This protein binds this small molecule.
Small molecule (SMILES): O=C(O)CCCCN(CCc1cc(F)ccc1OCc1ccc(-c2ccc(C(F)(F)F)cc2)cc1)Cc1ccc(C(=O)O)cc1

Binding-site contacts:
Ligand atom CBH contacts residue ARG138 of chain 1.B at 3.5 Å.
Ligand atom CAU contacts residue VAL5 of chain 1.B at 3.7 Å (hydrophobic).
Ligand atom OAD contacts residue MET1 of chain 1.B at 3.5 Å.
Ligand atom CAD contacts residue LEU101 of chain 1.B at 3.6 Å (hydrophobic).
Ligand atom CAB contacts residue PHE97 of chain 1.B at 3.4 Å (hydrophobic).
Ligand atom FAE contacts residue GLY39 of chain 1.B at 3.1 Å.
Ligand atom CBG contacts residue SER136 of chain 1.B at 3.3 Å.
Ligand atom CAG contacts residue TYR83 of chain 1.B at 3.3 Å (hydrophobic).
Ligand atom OAB contacts residue LEU115 of chain 1.B at 3.8 Å.
Ligand atom OAD contacts residue TYR2 of chain 1.B at 3.0 Å (h-bond).
Ligand atom CAJ contacts residue LEU4 of chain 1.B at 3.5 Å (hydrophobic).
Ligand atom OAC contacts residue PRO118 of chain 1.B at 3.6 Å.
Ligand atom FAJ contacts residue TYR2 of chain 1.B at 3.4 Å.
Ligand atom CAW contacts residue MET144 of chain 1.B at 2.9 Å (hydrophobic).
Ligand atom CAS contacts residue VAL5 of chain 1.B at 3.6 Å (hydrophobic).
Ligand atom OAC contacts residue TYR134 of chain 1.B at 2.8 Å (h-bond).
Ligand atom CBG contacts residue ARG138 of chain 1.B at 3.7 Å.
Ligand atom FAA contacts residue LEU148 of chain 1.B at 3.6 Å.
Ligand atom CBA contacts residue HIS105 of chain 1.B at 3.4 Å.
Ligand atom FAJ contacts residue PHE112 of chain 1.B at 3.3 Å.
Ligand atom OAA contacts residue ARG116 of chain 1.B at 3.7 Å.
Ligand atom CBH contacts residue LEU115 of chain 1.B at 3.7 Å (hydrophobic).
Ligand atom CAJ contacts residue TYR83 of chain 1.B at 3.7 Å (hydrophobic).
Ligand atom CAG contacts residue LEU4 of chain 1.B at 3.4 Å (hydrophobic).
Ligand atom OAD contacts residue ARG138 of chain 1.B at 3.7 Å.
Ligand atom OBF contacts residue TRP74 of chain 1.B at 3.0 Å (h-bond).
Ligand atom OAC contacts residue SER136 of chain 1.B at 2.6 Å (h-bond).
Ligand atom CAX contacts residue LEU141 of chain 1.B at 3.7 Å (hydrophobic).
Ligand atom CAV contacts residue MET144 of chain 1.B at 3.6 Å (hydrophobic).
Ligand atom FAK contacts residue TYR83 of chain 1.B at 3.2 Å.
Ligand atom FAK contacts residue PHE112 of chain 1.B at 3.3 Å.
Ligand atom CAC contacts residue LEU101 of chain 1.B at 3.6 Å (hydrophobic).
Ligand atom OAB contacts residue ARG116 of chain 1.B at 2.8 Å (salt-bridge).
Ligand atom OAB contacts residue ARG138 of chain 1.B at 3.0 Å (salt-bridge).
Ligand atom FAA contacts residue LEU101 of chain 1.B at 3.6 Å.
Ligand atom CAP contacts residue HIS105 of chain 1.B at 3.6 Å.
Ligand atom CBK contacts residue TRP74 of chain 1.B at 3.7 Å (hydrophobic).
Ligand atom OAA contacts residue SER136 of chain 1.B at 3.2 Å (h-bond).
Ligand atom FAE contacts residue TYR2 of chain 1.B at 3.2 Å.
Ligand atom OAA contacts residue ARG138 of chain 1.B at 2.7 Å (salt-bridge).

Sequence of chain 1.B:
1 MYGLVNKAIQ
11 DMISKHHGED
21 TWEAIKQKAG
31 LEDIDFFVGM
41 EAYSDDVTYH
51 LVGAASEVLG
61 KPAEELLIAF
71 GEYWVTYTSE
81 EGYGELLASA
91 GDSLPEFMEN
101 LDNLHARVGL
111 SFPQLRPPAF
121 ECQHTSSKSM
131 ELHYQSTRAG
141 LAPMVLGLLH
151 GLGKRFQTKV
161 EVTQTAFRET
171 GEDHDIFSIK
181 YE